Binding-site contacts:
Ligand atom C8 contacts residue THR13 of chain 2.A at 4.5 Å.
Ligand atom C8 contacts residue ASN23 of chain 2.A at 4.5 Å.
Ligand atom O5 contacts residue ASN23 of chain 2.A at 2.4 Å (h-bond).
Ligand atom O7 contacts residue ASN23 of chain 2.A at 3.3 Å (h-bond).
Ligand atom C7 contacts residue ASN23 of chain 2.A at 3.3 Å.
Ligand atom C1 contacts residue ASN23 of chain 2.A at 1.4 Å.
Ligand atom C5 contacts residue ASN23 of chain 2.A at 3.7 Å.
Ligand atom N2 contacts residue ASN23 of chain 2.A at 2.9 Å (h-bond).
Ligand atom C4 contacts residue ASN23 of chain 2.A at 4.2 Å.
Ligand atom C3 contacts residue ASN23 of chain 2.A at 3.8 Å.
Ligand atom C6 contacts residue THR25 of chain 2.A at 4.3 Å.
Ligand atom C2 contacts residue ASN23 of chain 2.A at 2.4 Å.

This small molecule binds to this protein.
Small molecule (SMILES): CC(=O)N[C@H]1[C@H](O[C@H]2[C@H](O)[C@@H](NC(C)=O)CO[C@@H]2CO)O[C@H](CO)[C@@H](O[C@@H]2O[C@H](CO)[C@@H](O)[C@H](O)[C@@H]2O)[C@@H]1O

Sequence of chain 2.A:
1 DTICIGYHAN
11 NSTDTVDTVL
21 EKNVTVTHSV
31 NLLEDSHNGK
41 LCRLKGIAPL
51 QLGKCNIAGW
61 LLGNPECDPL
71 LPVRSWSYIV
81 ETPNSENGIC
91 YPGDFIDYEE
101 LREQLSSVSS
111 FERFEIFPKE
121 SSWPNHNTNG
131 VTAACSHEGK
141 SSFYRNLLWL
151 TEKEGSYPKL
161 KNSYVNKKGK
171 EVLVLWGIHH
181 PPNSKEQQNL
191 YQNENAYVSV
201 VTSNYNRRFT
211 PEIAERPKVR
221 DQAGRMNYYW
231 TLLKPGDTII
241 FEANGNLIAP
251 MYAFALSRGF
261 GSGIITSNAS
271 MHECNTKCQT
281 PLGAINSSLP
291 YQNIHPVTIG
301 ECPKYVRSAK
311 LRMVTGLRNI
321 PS